Binding-site contacts:
Ligand atom C10 contacts residue THR143 of chain 1.B at 3.8 Å.
Ligand atom C8 contacts residue GLU193 of chain 1.B at 3.6 Å.
Ligand atom C12 contacts residue ARG96 of chain 1.B at 3.5 Å.
Ligand atom C6 contacts residue GLU193 of chain 1.B at 3.8 Å.
Ligand atom O5 contacts residue THR91 of chain 1.B at 2.7 Å (h-bond).
Ligand atom O5 contacts residue LEU90 of chain 1.B at 3.6 Å.
Ligand atom N2 contacts residue GLU193 of chain 1.B at 3.1 Å (salt-bridge).
Ligand atom C10 contacts residue GLU193 of chain 1.B at 3.5 Å.
Ligand atom O6 contacts residue THR143 of chain 1.B at 3.5 Å (h-bond).
Ligand atom C8 contacts residue THR91 of chain 1.B at 3.8 Å.
Ligand atom C12 contacts residue THR91 of chain 1.B at 3.8 Å.
Ligand atom C4 contacts residue GLU193 of chain 1.B at 3.5 Å.
Ligand atom N2 contacts residue PRO89 of chain 1.B at 3.0 Å (h-bond).
Ligand atom C7 contacts residue TYR61 of chain 1.B at 3.5 Å (hydrophobic).
Ligand atom O1 contacts residue LEU192 of chain 1.B at 3.6 Å.
Ligand atom O5 contacts residue PRO89 of chain 1.B at 3.8 Å.
Ligand atom O7 contacts residue GLU193 of chain 1.B at 3.0 Å.
Ligand atom C8 contacts residue PRO89 of chain 1.B at 3.9 Å (hydrophobic).
Ligand atom C2 contacts residue GLU193 of chain 1.B at 3.9 Å.
Ligand atom N2 contacts residue THR91 of chain 1.B at 2.9 Å (h-bond).
Ligand atom N1 contacts residue MET196 of chain 1.B at 3.7 Å.
Ligand atom C7 contacts residue PRO89 of chain 1.B at 3.9 Å (hydrophobic).
Ligand atom O6 contacts residue LEU138 of chain 1.B at 3.5 Å.
Ligand atom C5 contacts residue GLU193 of chain 1.B at 3.6 Å.
Ligand atom C4 contacts residue PRO89 of chain 1.B at 3.9 Å (hydrophobic).
Ligand atom C4 contacts residue TYR61 of chain 1.B at 3.6 Å (hydrophobic).
Ligand atom O1 contacts residue GLU193 of chain 1.B at 3.2 Å (salt-bridge).
Ligand atom C3 contacts residue TYR61 of chain 1.B at 3.9 Å (hydrophobic).
Ligand atom N2 contacts residue TYR220 of chain 1.B at 3.6 Å.
Ligand atom CL1 contacts residue TYR220 of chain 1.B at 3.6 Å.
Ligand atom C3 contacts residue GLU193 of chain 1.B at 3.7 Å.
Ligand atom O2 contacts residue MET196 of chain 1.B at 2.9 Å.
Ligand atom O2 contacts residue THR174 of chain 1.B at 3.6 Å.
Ligand atom O4 contacts residue ARG96 of chain 1.B at 2.8 Å (salt-bridge).
Ligand atom C11 contacts residue THR143 of chain 1.B at 3.2 Å.
Ligand atom O5 contacts residue ARG96 of chain 1.B at 2.8 Å (salt-bridge).
Ligand atom O7 contacts residue THR143 of chain 1.B at 3.0 Å (h-bond).
Ligand atom C1 contacts residue GLU193 of chain 1.B at 3.9 Å.
Ligand atom O1 contacts residue MET196 of chain 1.B at 3.6 Å.
Ligand atom O4 contacts residue TYR61 of chain 1.B at 3.8 Å.

The protein below binds the small molecule below.
Small molecule (SMILES): N[C@@H](Cc1cc(Cl)c([N+](=O)[O-])cc1CCC(=O)O)C(=O)O

Sequence of chain 1.B:
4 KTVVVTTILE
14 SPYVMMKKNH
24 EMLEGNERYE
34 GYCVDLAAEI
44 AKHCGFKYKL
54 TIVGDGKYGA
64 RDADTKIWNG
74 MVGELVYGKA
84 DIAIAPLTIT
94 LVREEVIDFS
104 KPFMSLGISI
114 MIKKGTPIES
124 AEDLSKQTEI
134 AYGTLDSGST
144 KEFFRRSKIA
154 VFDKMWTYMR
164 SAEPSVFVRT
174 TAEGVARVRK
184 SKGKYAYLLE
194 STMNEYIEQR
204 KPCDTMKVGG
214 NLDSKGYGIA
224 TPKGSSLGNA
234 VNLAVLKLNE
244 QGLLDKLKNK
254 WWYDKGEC